Binding-site contacts:
Ligand atom N2 contacts residue ASN801 of chain 1.G at 3.0 Å (h-bond).
Ligand atom O5 contacts residue SER803 of chain 1.G at 4.2 Å.
Ligand atom O5 contacts residue ASN801 of chain 1.G at 2.4 Å (h-bond).
Ligand atom C5 contacts residue SER803 of chain 1.G at 4.4 Å.
Ligand atom O6 contacts residue GLN804 of chain 1.G at 4.4 Å.
Ligand atom C5 contacts residue ASN801 of chain 1.G at 3.8 Å.
Ligand atom O7 contacts residue ASN801 of chain 1.G at 3.2 Å (h-bond).
Ligand atom C3 contacts residue ASN801 of chain 1.G at 3.9 Å.
Ligand atom C8 contacts residue ASN801 of chain 1.G at 4.4 Å.
Ligand atom C1 contacts residue ASN801 of chain 1.G at 1.5 Å.
Ligand atom C2 contacts residue ASN801 of chain 1.G at 2.6 Å.
Ligand atom C1 contacts residue SER803 of chain 1.G at 3.6 Å.
Ligand atom C7 contacts residue ASN801 of chain 1.G at 3.3 Å.
Ligand atom C8 contacts residue ILE794 of chain 1.G at 4.5 Å (hydrophobic).
Ligand atom C4 contacts residue ASN801 of chain 1.G at 4.4 Å.

Sequence of chain 1.G:
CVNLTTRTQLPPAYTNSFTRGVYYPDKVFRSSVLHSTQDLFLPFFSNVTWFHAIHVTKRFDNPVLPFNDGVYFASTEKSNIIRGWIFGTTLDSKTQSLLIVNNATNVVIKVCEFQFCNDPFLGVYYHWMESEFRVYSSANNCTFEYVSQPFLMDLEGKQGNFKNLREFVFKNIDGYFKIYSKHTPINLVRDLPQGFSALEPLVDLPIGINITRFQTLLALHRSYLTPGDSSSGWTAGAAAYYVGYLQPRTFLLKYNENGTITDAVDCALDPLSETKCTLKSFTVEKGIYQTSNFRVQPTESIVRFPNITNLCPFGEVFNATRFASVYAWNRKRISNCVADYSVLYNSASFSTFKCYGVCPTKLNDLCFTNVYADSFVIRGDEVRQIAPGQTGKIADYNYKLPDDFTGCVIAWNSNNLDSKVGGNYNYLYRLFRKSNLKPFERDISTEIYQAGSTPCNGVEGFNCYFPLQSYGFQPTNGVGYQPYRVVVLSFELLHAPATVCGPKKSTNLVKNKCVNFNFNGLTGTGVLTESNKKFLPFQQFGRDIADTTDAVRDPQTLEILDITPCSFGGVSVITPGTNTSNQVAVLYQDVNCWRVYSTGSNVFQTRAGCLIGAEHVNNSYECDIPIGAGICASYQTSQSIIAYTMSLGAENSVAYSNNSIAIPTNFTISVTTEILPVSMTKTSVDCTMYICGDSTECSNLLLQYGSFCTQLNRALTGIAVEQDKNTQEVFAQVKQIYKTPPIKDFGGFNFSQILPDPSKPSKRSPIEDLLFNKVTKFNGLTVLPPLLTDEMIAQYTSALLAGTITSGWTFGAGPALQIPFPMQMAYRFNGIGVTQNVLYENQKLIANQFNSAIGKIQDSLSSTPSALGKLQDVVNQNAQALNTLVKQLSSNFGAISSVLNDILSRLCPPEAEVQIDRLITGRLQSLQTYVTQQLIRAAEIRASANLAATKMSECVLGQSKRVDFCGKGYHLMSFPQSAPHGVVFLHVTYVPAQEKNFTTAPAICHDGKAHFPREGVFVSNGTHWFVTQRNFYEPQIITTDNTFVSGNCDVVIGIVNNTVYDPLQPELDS

This protein binds this small molecule.
Small molecule (SMILES): CC(=O)N[C@H]1[C@H](O[C@H]2[C@H](O)[C@@H](NC(C)=O)CO[C@@H]2CO)O[C@H](CO)[C@@H](O)[C@@H]1O